Sequence of chain 1.C:
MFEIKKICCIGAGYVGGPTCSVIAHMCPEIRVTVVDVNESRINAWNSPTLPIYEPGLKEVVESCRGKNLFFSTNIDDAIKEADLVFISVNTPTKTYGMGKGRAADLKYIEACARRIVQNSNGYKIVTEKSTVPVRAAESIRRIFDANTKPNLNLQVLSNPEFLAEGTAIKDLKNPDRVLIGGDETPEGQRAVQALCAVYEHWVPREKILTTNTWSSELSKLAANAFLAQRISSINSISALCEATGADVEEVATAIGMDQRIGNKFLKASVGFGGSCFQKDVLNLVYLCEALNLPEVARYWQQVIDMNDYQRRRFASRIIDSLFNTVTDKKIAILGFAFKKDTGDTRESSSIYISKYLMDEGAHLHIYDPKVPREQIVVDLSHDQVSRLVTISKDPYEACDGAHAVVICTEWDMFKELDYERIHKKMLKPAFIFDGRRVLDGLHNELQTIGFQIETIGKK

A protein and the small-molecule ligand that binds it are described below.
Small molecule (SMILES): O=c1ccn([C@@H]2O[C@H](CO[P](=O)(O)O[P](=O)(O)O[C@H]3O[C@H](CO)[C@@H](O)[C@H](O)[C@H]3O)[C@@H](O)[C@H]2O)c(=O)[nH]1

Sequence of chain 1.D:
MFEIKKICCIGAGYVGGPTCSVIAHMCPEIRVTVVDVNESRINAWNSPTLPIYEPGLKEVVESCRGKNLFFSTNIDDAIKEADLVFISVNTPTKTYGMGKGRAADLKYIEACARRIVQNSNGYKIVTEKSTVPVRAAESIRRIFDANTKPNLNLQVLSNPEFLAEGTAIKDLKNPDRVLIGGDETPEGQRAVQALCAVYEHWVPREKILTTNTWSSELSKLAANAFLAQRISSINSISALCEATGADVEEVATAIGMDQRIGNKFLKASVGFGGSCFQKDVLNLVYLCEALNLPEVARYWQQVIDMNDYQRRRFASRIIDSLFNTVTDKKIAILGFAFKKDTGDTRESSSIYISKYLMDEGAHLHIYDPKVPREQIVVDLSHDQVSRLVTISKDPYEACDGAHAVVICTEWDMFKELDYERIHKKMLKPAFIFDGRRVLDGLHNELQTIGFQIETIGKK

Binding-site contacts:
Ligand atom O3' contacts residue ARG260 of chain 1.D at 2.9 Å (salt-bridge).
Ligand atom C4C contacts residue GLY273 of chain 1.C at 3.5 Å.
Ligand atom C3' contacts residue PHE162 of chain 1.C at 3.4 Å (hydrophobic).
Ligand atom C6' contacts residue NAI1 of chain 1.M at 3.4 Å.
Ligand atom O4C contacts residue PHE272 of chain 1.C at 3.3 Å.
Ligand atom O2C contacts residue PHE338 of chain 1.C at 3.4 Å (h-bond).
Ligand atom O2B contacts residue GLU165 of chain 1.C at 3.0 Å (salt-bridge).
Ligand atom C3C contacts residue PHE338 of chain 1.C at 3.5 Å (hydrophobic).
Ligand atom O3B contacts residue ALA164 of chain 1.C at 3.4 Å.
Ligand atom C5' contacts residue LEU163 of chain 1.C at 3.5 Å (hydrophobic).
Ligand atom O2A contacts residue PHE265 of chain 1.C at 3.2 Å.
Ligand atom C2 contacts residue LYS267 of chain 1.C at 3.6 Å.
Ligand atom O4 contacts residue LYS267 of chain 1.C at 3.0 Å (salt-bridge).
Ligand atom O3A contacts residue LYS339 of chain 1.C at 3.5 Å (salt-bridge).
Ligand atom O4' contacts residue LEU163 of chain 1.C at 2.8 Å (h-bond).
Ligand atom O4' contacts residue PHE162 of chain 1.C at 3.1 Å.
Ligand atom O2A contacts residue PHE277 of chain 1.C at 3.6 Å.
Ligand atom O6' contacts residue ASN224 of chain 1.C at 2.9 Å (h-bond).
Ligand atom O3C contacts residue GLY273 of chain 1.C at 2.8 Å (h-bond).
Ligand atom C4' contacts residue LEU163 of chain 1.C at 3.4 Å (hydrophobic).
Ligand atom O3C contacts residue PHE338 of chain 1.C at 2.8 Å (h-bond).
Ligand atom O2C contacts residue ARG442 of chain 1.C at 2.9 Å (salt-bridge).
Ligand atom O1A contacts residue LYS339 of chain 1.C at 2.6 Å (salt-bridge).
Ligand atom O2' contacts residue ARG260 of chain 1.D at 2.7 Å (salt-bridge).
Ligand atom N3 contacts residue LYS267 of chain 1.C at 2.7 Å (salt-bridge).
Ligand atom O2 contacts residue LYS267 of chain 1.C at 3.5 Å (salt-bridge).
Ligand atom C1' contacts residue PHE277 of chain 1.C at 3.6 Å (hydrophobic).
Ligand atom O6' contacts residue LYS220 of chain 1.C at 2.6 Å (salt-bridge).
Ligand atom O4' contacts residue LYS220 of chain 1.C at 2.9 Å (salt-bridge).
Ligand atom O6' contacts residue CYS276 of chain 1.C at 3.4 Å.
Ligand atom O4 contacts residue PHE265 of chain 1.C at 3.1 Å.
Ligand atom O2 contacts residue SER269 of chain 1.C at 2.9 Å (h-bond).
Ligand atom O4' contacts residue GLU161 of chain 1.C at 3.5 Å (salt-bridge).
Ligand atom C4' contacts residue LYS220 of chain 1.C at 3.2 Å.
Ligand atom O2B contacts residue PHE338 of chain 1.C at 3.5 Å.
Ligand atom O4 contacts residue LEU266 of chain 1.C at 3.4 Å (h-bond).
Ligand atom O4C contacts residue ILE231 of chain 1.C at 3.6 Å.
Ligand atom O3' contacts residue PHE162 of chain 1.C at 2.8 Å (h-bond).
Ligand atom C3' contacts residue LEU163 of chain 1.C at 3.4 Å (hydrophobic).
Ligand atom C6' contacts residue CYS276 of chain 1.C at 3.5 Å (hydrophobic).